The small molecule below binds the protein below.
Small molecule (SMILES): CC(C)[C@@H](NC(=O)[C@H](CS)NC(=O)CCC[C@H](N)C(=O)O)C(=O)O

Sequence of chain 1.A:
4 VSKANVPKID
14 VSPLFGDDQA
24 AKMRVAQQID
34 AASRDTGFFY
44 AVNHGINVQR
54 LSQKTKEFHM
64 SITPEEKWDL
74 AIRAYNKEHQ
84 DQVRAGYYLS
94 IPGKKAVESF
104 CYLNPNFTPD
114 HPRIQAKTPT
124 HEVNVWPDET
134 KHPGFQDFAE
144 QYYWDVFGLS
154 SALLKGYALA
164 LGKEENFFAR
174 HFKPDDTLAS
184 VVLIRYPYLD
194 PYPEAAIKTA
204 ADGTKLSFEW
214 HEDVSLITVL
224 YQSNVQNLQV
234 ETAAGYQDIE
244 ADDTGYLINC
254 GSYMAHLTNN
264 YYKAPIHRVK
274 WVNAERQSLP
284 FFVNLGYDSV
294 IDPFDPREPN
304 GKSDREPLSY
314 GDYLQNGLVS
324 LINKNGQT

Binding-site contacts:
Ligand atom S17 contacts residue ASP216 of chain 1.A at 3.1 Å (salt-bridge).
Ligand atom O18 contacts residue PHE285 of chain 1.A at 3.4 Å.
Ligand atom C31 contacts residue SER281 of chain 1.A at 3.7 Å.
Ligand atom S17 contacts residue HIS214 of chain 1.A at 3.3 Å (h-bond).
Ligand atom C16 contacts residue PHE211 of chain 1.A at 3.7 Å (hydrophobic).
Ligand atom O43 contacts residue ILE187 of chain 1.A at 4.0 Å.
Ligand atom C1 contacts residue SER183 of chain 1.A at 3.6 Å.
Ligand atom C16 contacts residue FE21 of chain 1.C at 3.4 Å.
Ligand atom O43 contacts residue GLN225 of chain 1.A at 4.0 Å.
Ligand atom O20 contacts residue ARG87 of chain 1.A at 2.8 Å (salt-bridge).
Ligand atom S17 contacts residue PHE285 of chain 1.A at 3.7 Å.
Ligand atom C32 contacts residue SER281 of chain 1.A at 3.8 Å.
Ligand atom O19 contacts residue ARG87 of chain 1.A at 2.8 Å (salt-bridge).
Ligand atom C4 contacts residue PHE285 of chain 1.A at 4.0 Å (hydrophobic).
Ligand atom C1 contacts residue ARG87 of chain 1.A at 3.5 Å.
Ligand atom O18 contacts residue PRO283 of chain 1.A at 3.8 Å.
Ligand atom O20 contacts residue LEU321 of chain 1.A at 4.0 Å.
Ligand atom C10 contacts residue LEU324 of chain 1.A at 3.8 Å (hydrophobic).
Ligand atom O42 contacts residue TYR189 of chain 1.A at 2.7 Å (h-bond).
Ligand atom O19 contacts residue SER183 of chain 1.A at 2.6 Å (h-bond).
Ligand atom C37 contacts residue PRO283 of chain 1.A at 3.9 Å (hydrophobic).
Ligand atom C33 contacts residue VAL272 of chain 1.A at 4.0 Å (hydrophobic).
Ligand atom C33 contacts residue FE21 of chain 1.C at 4.0 Å.
Ligand atom C2 contacts residue CYS104 of chain 1.A at 3.9 Å (hydrophobic).
Ligand atom O15 contacts residue THR331 of chain 1.A at 4.0 Å.
Ligand atom O43 contacts residue SER281 of chain 1.A at 2.7 Å (h-bond).
Ligand atom C16 contacts residue HIS214 of chain 1.A at 3.3 Å.
Ligand atom C30 contacts residue ILE187 of chain 1.A at 3.7 Å (hydrophobic).
Ligand atom C7 contacts residue LEU324 of chain 1.A at 3.9 Å (hydrophobic).
Ligand atom N11 contacts residue PHE285 of chain 1.A at 3.6 Å.
Ligand atom C3 contacts residue LEU321 of chain 1.A at 3.8 Å (hydrophobic).
Ligand atom O18 contacts residue ILE187 of chain 1.A at 3.8 Å.
Ligand atom C31 contacts residue TYR189 of chain 1.A at 3.5 Å (hydrophobic).
Ligand atom N14 contacts residue TYR91 of chain 1.A at 3.0 Å (h-bond).
Ligand atom S17 contacts residue FE21 of chain 1.C at 2.4 Å.
Ligand atom C31 contacts residue ILE187 of chain 1.A at 3.8 Å (hydrophobic).
Ligand atom O43 contacts residue TYR189 of chain 1.A at 3.4 Å.
Ligand atom N14 contacts residue CYS104 of chain 1.A at 3.9 Å.
Ligand atom C30 contacts residue SER281 of chain 1.A at 3.9 Å.
Ligand atom C1 contacts residue CYS104 of chain 1.A at 3.9 Å (hydrophobic).